Binding-site contacts:
Ligand atom C contacts residue TYR162 of chain 7.D at 3.5 Å (hydrophobic).
Ligand atom O contacts residue VAL127 of chain 7.D at 1.8 Å (h-bond).
Ligand atom CB contacts residue VAL125 of chain 7.D at 2.6 Å (hydrophobic).
Ligand atom O contacts residue PHE126 of chain 7.D at 2.8 Å.
Ligand atom CA contacts residue PHE126 of chain 7.D at 3.2 Å (hydrophobic).
Ligand atom CE contacts residue ARG165 of chain 7.D at 2.8 Å.
Ligand atom O contacts residue SER163 of chain 7.D at 3.6 Å (h-bond).
Ligand atom CB contacts residue ILE130 of chain 7.D at 3.4 Å (hydrophobic).
Ligand atom CA contacts residue GLN203 of chain 7.D at 3.5 Å.
Ligand atom O contacts residue TYR162 of chain 7.D at 3.4 Å.
Ligand atom CA contacts residue LEU161 of chain 7.D at 3.2 Å (hydrophobic).
Ligand atom O contacts residue LEU161 of chain 7.D at 3.3 Å (h-bond).
Ligand atom CD1 contacts residue GLN203 of chain 7.D at 3.4 Å.
Ligand atom CA contacts residue VAL125 of chain 7.D at 3.1 Å (hydrophobic).
Ligand atom N contacts residue LEU161 of chain 7.D at 3.3 Å (h-bond).
Ligand atom CB contacts residue GLY105 of chain 7.D at 3.2 Å.
Ligand atom O contacts residue GLN203 of chain 7.D at 1.3 Å (h-bond).
Ligand atom CA contacts residue TYR162 of chain 7.D at 3.5 Å (hydrophobic).
Ligand atom C contacts residue ILE130 of chain 7.D at 3.7 Å (hydrophobic).
Ligand atom N contacts residue GLN203 of chain 7.D at 2.9 Å (h-bond).
Ligand atom CD1 contacts residue TYR162 of chain 7.D at 2.8 Å (hydrophobic).
Ligand atom CG contacts residue PHE126 of chain 7.D at 3.7 Å (hydrophobic).
Ligand atom CD contacts residue GLN203 of chain 7.D at 2.8 Å.
Ligand atom CG contacts residue TYR162 of chain 7.D at 3.1 Å (hydrophobic).
Ligand atom N contacts residue GLN203 of chain 7.D at 3.7 Å.
Ligand atom C contacts residue VAL127 of chain 7.D at 3.0 Å (hydrophobic).
Ligand atom O contacts residue LEU103 of chain 7.D at 3.6 Å.
Ligand atom CA contacts residue VAL127 of chain 7.D at 3.6 Å (hydrophobic).
Ligand atom N contacts residue GLY105 of chain 7.D at 3.1 Å (h-bond).
Ligand atom CB contacts residue TYR162 of chain 7.D at 2.6 Å (hydrophobic).
Ligand atom CD2 contacts residue PHE126 of chain 7.D at 3.3 Å (hydrophobic).
Ligand atom N contacts residue VAL125 of chain 7.D at 3.5 Å (h-bond).
Ligand atom C contacts residue GLN203 of chain 7.D at 2.3 Å.
Ligand atom O contacts residue ILE130 of chain 7.D at 3.5 Å.
Ligand atom O contacts residue VAL127 of chain 7.D at 2.2 Å.
Ligand atom CA contacts residue ILE130 of chain 7.D at 3.2 Å (hydrophobic).
Ligand atom CB contacts residue ILE104 of chain 7.D at 3.5 Å (hydrophobic).
Ligand atom SD contacts residue ARG165 of chain 7.D at 2.3 Å (salt-bridge).
Ligand atom CD2 contacts residue LEU161 of chain 7.D at 3.4 Å (hydrophobic).
Ligand atom C contacts residue VAL127 of chain 7.D at 3.5 Å (hydrophobic).

Sequence of chain 7.D:
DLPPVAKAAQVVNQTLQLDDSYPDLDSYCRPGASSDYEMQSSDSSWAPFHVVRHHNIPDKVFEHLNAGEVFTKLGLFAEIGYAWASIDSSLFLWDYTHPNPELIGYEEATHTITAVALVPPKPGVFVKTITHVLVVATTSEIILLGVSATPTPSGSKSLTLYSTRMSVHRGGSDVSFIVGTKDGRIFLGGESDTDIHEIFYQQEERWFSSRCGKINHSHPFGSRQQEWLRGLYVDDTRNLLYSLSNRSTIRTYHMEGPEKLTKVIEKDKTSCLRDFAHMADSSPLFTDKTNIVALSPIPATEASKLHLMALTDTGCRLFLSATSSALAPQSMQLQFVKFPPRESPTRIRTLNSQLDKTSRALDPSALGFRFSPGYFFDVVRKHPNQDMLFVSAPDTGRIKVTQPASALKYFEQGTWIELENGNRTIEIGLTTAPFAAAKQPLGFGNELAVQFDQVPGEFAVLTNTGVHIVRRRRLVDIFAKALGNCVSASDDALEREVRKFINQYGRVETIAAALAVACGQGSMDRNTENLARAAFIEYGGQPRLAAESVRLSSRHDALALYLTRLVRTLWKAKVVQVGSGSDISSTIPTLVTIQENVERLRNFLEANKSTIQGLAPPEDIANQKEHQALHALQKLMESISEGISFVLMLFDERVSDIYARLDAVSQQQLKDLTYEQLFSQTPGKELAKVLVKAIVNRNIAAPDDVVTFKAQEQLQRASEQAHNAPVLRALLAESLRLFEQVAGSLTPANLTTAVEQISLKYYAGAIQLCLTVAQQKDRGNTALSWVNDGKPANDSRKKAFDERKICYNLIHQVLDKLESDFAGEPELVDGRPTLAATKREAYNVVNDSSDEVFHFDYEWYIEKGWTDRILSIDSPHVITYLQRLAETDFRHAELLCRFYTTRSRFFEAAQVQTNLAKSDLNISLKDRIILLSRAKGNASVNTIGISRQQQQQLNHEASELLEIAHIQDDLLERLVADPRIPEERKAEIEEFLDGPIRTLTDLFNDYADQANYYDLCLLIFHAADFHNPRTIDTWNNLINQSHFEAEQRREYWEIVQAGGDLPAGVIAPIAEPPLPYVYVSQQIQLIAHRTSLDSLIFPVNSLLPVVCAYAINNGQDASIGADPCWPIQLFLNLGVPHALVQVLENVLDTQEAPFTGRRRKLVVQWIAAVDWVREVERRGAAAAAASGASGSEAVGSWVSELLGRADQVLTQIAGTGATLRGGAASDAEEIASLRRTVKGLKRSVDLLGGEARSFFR

The protein below binds the small molecule below.
Small molecule (SMILES): CSCC[C@H](NC(=O)[C@@H]1CCCN1C(=O)[C@H](CC(C)C)NC(=O)[C@H](CC(C)C)NC(=O)[C@H](CCCCN)NC(=O)[C@H](C)NC(=O)[C@H](CCCCN)NC(=O)[C@@H](N)CCCN=C(N)N)C(=O)N[C@@H](CCC(=O)O)C(=O)N[C@@H](CCC(=O)O)C(=O)N[C@@H](C)C(=O)N[C@@H](CC(C)C)C(=O)N[C@@H](CC(C)C)C(=O)N1CCC[C@H]1C=O